Binding-site contacts:
Ligand atom C5 contacts residue ARG98 of chain 1.B at 4.4 Å.
Ligand atom C3 contacts residue LEU96 of chain 1.B at 3.6 Å (hydrophobic).
Ligand atom C5 contacts residue ASN32 of chain 1.B at 3.6 Å.
Ligand atom C7 contacts residue LEU96 of chain 1.B at 3.6 Å (hydrophobic).
Ligand atom C7 contacts residue ASN32 of chain 1.B at 3.6 Å.
Ligand atom C1 contacts residue ARG98 of chain 1.B at 4.4 Å.
Ligand atom C8 contacts residue ASP95 of chain 1.B at 4.5 Å.
Ligand atom O4 contacts residue LEU96 of chain 1.B at 4.4 Å.
Ligand atom N2 contacts residue LEU96 of chain 1.B at 2.6 Å (h-bond).
Ligand atom O7 contacts residue ASN32 of chain 1.B at 3.8 Å.
Ligand atom O7 contacts residue VAL50 of chain 1.B at 4.1 Å.
Ligand atom O7 contacts residue THR134 of chain 1.B at 3.4 Å.
Ligand atom O3 contacts residue LEU96 of chain 1.B at 4.3 Å.
Ligand atom O7 contacts residue LEU96 of chain 1.B at 3.4 Å.
Ligand atom C8 contacts residue THR134 of chain 1.B at 3.5 Å.
Ligand atom C2 contacts residue ASN32 of chain 1.B at 2.5 Å.
Ligand atom C8 contacts residue TYR53 of chain 1.B at 4.4 Å (hydrophobic).
Ligand atom C1 contacts residue ASN32 of chain 1.B at 1.4 Å.
Ligand atom C8 contacts residue ARG98 of chain 1.B at 4.0 Å.
Ligand atom O5 contacts residue ASN32 of chain 1.B at 2.3 Å (h-bond).
Ligand atom O6 contacts residue ARG98 of chain 1.B at 3.7 Å.
Ligand atom C7 contacts residue THR134 of chain 1.B at 3.8 Å.
Ligand atom C6 contacts residue ARG98 of chain 1.B at 3.4 Å.
Ligand atom C7 contacts residue VAL50 of chain 1.B at 3.9 Å (hydrophobic).
Ligand atom C3 contacts residue ASN32 of chain 1.B at 3.8 Å.
Ligand atom C1 contacts residue LEU96 of chain 1.B at 3.7 Å (hydrophobic).
Ligand atom C8 contacts residue LEU96 of chain 1.B at 3.7 Å (hydrophobic).
Ligand atom C4 contacts residue ASN32 of chain 1.B at 4.2 Å.
Ligand atom C2 contacts residue LEU96 of chain 1.B at 3.4 Å (hydrophobic).
Ligand atom N2 contacts residue ASN32 of chain 1.B at 3.0 Å (h-bond).
Ligand atom C8 contacts residue VAL50 of chain 1.B at 3.5 Å (hydrophobic).

Sequence of chain 1.B:
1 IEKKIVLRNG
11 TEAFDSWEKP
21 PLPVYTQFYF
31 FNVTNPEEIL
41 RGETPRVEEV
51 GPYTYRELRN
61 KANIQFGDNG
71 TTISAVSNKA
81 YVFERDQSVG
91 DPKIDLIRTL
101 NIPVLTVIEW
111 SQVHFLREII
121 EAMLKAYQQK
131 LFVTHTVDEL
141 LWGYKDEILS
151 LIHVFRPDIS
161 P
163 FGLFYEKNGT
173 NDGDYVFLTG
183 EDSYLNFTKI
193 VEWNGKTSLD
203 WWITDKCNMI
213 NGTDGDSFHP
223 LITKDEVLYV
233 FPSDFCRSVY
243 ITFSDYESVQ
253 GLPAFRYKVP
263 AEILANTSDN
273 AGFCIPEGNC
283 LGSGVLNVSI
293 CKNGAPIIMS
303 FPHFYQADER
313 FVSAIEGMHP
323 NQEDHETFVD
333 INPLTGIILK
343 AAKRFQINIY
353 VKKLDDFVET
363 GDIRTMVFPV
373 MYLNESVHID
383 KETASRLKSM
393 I

This protein binds this small molecule.
Small molecule (SMILES): CC(=O)N[C@H]1[C@H](O[C@H]2[C@H](O)[C@@H](NC(C)=O)CO[C@@H]2CO)O[C@H](CO)[C@@H](O[C@@H]2O[C@H](CO)[C@@H](O)[C@H](O[C@H]3O[C@H](CO)[C@@H](O)[C@H](O)[C@@H]3O)[C@@H]2O)[C@@H]1O